Binding-site contacts:
Ligand atom C7 contacts residue TYR336 of chain 26.A at 3.6 Å (hydrophobic).
Ligand atom O5' contacts residue PHE333 of chain 26.A at 3.8 Å.
Ligand atom C2' contacts residue PHE333 of chain 26.A at 2.9 Å (hydrophobic).
Ligand atom OP2 contacts residue GLN252 of chain 26.A at 4.1 Å.
Ligand atom C5' contacts residue PHE333 of chain 26.A at 3.2 Å (hydrophobic).
Ligand atom OP1 contacts residue GLN252 of chain 26.A at 3.7 Å.
Ligand atom C2' contacts residue LEU328 of chain 26.A at 3.7 Å (hydrophobic).
Ligand atom C1' contacts residue PHE333 of chain 26.A at 3.1 Å (hydrophobic).
Ligand atom C4 contacts residue GLY98 of chain 26.A at 3.2 Å.
Ligand atom O2 contacts residue PRO334 of chain 26.A at 3.8 Å.
Ligand atom C4' contacts residue GLN252 of chain 26.A at 3.5 Å.
Ligand atom O3' contacts residue PHE333 of chain 26.A at 3.5 Å.
Ligand atom N3 contacts residue LEU328 of chain 26.A at 3.9 Å.
Ligand atom C2 contacts residue PRO334 of chain 26.A at 3.7 Å (hydrophobic).
Ligand atom O5' contacts residue GLN252 of chain 26.A at 3.1 Å (h-bond).
Ligand atom C6 contacts residue GLY98 of chain 26.A at 4.1 Å.
Ligand atom C5' contacts residue GLN252 of chain 26.A at 3.4 Å.
Ligand atom C5 contacts residue GLY98 of chain 26.A at 2.9 Å.
Ligand atom N1 contacts residue PHE333 of chain 26.A at 3.8 Å.
Ligand atom O4 contacts residue PRO334 of chain 26.A at 3.7 Å.
Ligand atom N1 contacts residue LEU328 of chain 26.A at 3.8 Å.
Ligand atom OP1 contacts residue ARG391 of chain 26.A at 3.8 Å.
Ligand atom C4 contacts residue PRO334 of chain 26.A at 3.6 Å (hydrophobic).
Ligand atom OP2 contacts residue PHE333 of chain 26.A at 3.3 Å.
Ligand atom O4' contacts residue PRO334 of chain 26.A at 4.0 Å.
Ligand atom C6 contacts residue PHE333 of chain 26.A at 3.7 Å (hydrophobic).
Ligand atom O4' contacts residue GLN252 of chain 26.A at 3.9 Å.
Ligand atom O4 contacts residue GLY98 of chain 26.A at 2.8 Å (h-bond).
Ligand atom O4 contacts residue ALA259 of chain 26.A at 3.2 Å.
Ligand atom O5' contacts residue LEU328 of chain 26.A at 3.6 Å.
Ligand atom O4' contacts residue LEU328 of chain 26.A at 3.0 Å.
Ligand atom N3 contacts residue PRO334 of chain 26.A at 3.5 Å.
Ligand atom C2 contacts residue LEU328 of chain 26.A at 3.0 Å (hydrophobic).
Ligand atom C1' contacts residue LEU328 of chain 26.A at 3.9 Å (hydrophobic).
Ligand atom OP2 contacts residue GLU102 of chain 26.A at 3.5 Å (salt-bridge).
Ligand atom OP2 contacts residue ARG391 of chain 26.A at 3.9 Å.
Ligand atom C3' contacts residue PHE333 of chain 26.A at 3.8 Å (hydrophobic).
Ligand atom O2 contacts residue LEU328 of chain 26.A at 2.2 Å.
Ligand atom P contacts residue PHE333 of chain 26.A at 3.8 Å.
Ligand atom C4' contacts residue LEU328 of chain 26.A at 4.1 Å (hydrophobic).

This small molecule binds to this protein.
Small molecule (SMILES): Cc1cn([C@H]2C[C@H](O[P](=O)(O)OC[C@H]3O[C@@H](n4cc(C)c(=O)[nH]c4=O)C[C@@H]3O)[C@@H](CO[P](=O)(O)O[C@H]3C[C@H](n4ccc(=O)[nH]c4=O)O[C@@H]3COP(=O)=O)O2)c(=O)[nH]c1=O

Sequence of chain 26.A:
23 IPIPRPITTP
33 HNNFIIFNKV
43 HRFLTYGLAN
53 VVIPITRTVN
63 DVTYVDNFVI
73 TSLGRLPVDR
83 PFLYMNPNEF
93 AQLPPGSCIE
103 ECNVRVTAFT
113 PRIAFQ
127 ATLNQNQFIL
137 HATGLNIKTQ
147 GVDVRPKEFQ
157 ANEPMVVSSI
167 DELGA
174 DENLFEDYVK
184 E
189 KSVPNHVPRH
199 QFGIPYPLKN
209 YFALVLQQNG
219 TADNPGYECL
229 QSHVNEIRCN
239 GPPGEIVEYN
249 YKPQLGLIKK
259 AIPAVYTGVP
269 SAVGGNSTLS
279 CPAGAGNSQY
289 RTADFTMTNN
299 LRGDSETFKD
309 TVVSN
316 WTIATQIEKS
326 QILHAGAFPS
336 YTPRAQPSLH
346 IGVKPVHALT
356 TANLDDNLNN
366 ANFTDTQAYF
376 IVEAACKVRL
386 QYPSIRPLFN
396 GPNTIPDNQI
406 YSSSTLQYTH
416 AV